Binding-site contacts:
Ligand atom OP2 contacts residue VAL65 of chain 1.A at 3.8 Å.
Ligand atom OP1 contacts residue GLY64 of chain 1.A at 2.9 Å (h-bond).
Ligand atom C3' contacts residue LYS68 of chain 1.A at 3.9 Å.
Ligand atom O3' contacts residue GLY64 of chain 1.A at 3.4 Å.
Ligand atom OP2 contacts residue LYS68 of chain 1.A at 3.2 Å.
Ligand atom C3' contacts residue GLY66 of chain 1.A at 3.7 Å.
Ligand atom N7 contacts residue LYS35 of chain 1.A at 3.9 Å.
Ligand atom OP2 contacts residue GLY66 of chain 1.A at 3.8 Å.
Ligand atom C5' contacts residue TYR39 of chain 1.A at 3.3 Å (hydrophobic).
Ligand atom O4' contacts residue ALA38 of chain 1.A at 3.5 Å.
Ligand atom OP2 contacts residue THR67 of chain 1.A at 3.8 Å.
Ligand atom O3' contacts residue VAL65 of chain 1.A at 3.9 Å.
Ligand atom P contacts residue LYS35 of chain 1.A at 3.8 Å.
Ligand atom O3' contacts residue LYS68 of chain 1.A at 3.9 Å.
Ligand atom P contacts residue LYS68 of chain 1.A at 3.9 Å.
Ligand atom N3 contacts residue ALA38 of chain 1.A at 3.7 Å.
Ligand atom O6 contacts residue HIS34 of chain 1.A at 3.9 Å.
Ligand atom OP1 contacts residue VAL65 of chain 1.A at 3.4 Å (h-bond).
Ligand atom O5' contacts residue GLY66 of chain 1.A at 3.6 Å.
Ligand atom OP3 contacts residue LYS35 of chain 1.A at 2.7 Å (salt-bridge).
Ligand atom O5' contacts residue LYS35 of chain 1.A at 3.9 Å.
Ligand atom C3' contacts residue GLY64 of chain 1.A at 3.9 Å.
Ligand atom OP1 contacts residue GLY66 of chain 1.A at 2.8 Å (h-bond).
Ligand atom O3' contacts residue ILE69 of chain 1.A at 3.5 Å.
Ligand atom P contacts residue GLY64 of chain 1.A at 3.8 Å.
Ligand atom OP1 contacts residue LYS68 of chain 1.A at 3.5 Å (salt-bridge).
Ligand atom C4' contacts residue GLY64 of chain 1.A at 3.2 Å.
Ligand atom OP1 contacts residue THR67 of chain 1.A at 3.5 Å (h-bond).
Ligand atom OP2 contacts residue LYS68 of chain 1.A at 2.8 Å (salt-bridge).
Ligand atom N1 contacts residue HIS34 of chain 1.A at 3.9 Å.
Ligand atom C5' contacts residue GLY64 of chain 1.A at 3.1 Å.
Ligand atom OP2 contacts residue LYS35 of chain 1.A at 3.7 Å.
Ligand atom OP1 contacts residue PRO63 of chain 1.A at 3.6 Å.
Ligand atom OP1 contacts residue LEU62 of chain 1.A at 3.8 Å.
Ligand atom P contacts residue GLY66 of chain 1.A at 3.7 Å.
Ligand atom OP1 contacts residue LYS68 of chain 1.A at 2.9 Å (salt-bridge).
Ligand atom P contacts residue LYS68 of chain 1.A at 3.2 Å.
Ligand atom OP1 contacts residue ILE69 of chain 1.A at 3.0 Å (h-bond).
Ligand atom C5' contacts residue GLY66 of chain 1.A at 3.5 Å.
Ligand atom P contacts residue VAL65 of chain 1.A at 3.9 Å.

Sequence of chain 1.A:
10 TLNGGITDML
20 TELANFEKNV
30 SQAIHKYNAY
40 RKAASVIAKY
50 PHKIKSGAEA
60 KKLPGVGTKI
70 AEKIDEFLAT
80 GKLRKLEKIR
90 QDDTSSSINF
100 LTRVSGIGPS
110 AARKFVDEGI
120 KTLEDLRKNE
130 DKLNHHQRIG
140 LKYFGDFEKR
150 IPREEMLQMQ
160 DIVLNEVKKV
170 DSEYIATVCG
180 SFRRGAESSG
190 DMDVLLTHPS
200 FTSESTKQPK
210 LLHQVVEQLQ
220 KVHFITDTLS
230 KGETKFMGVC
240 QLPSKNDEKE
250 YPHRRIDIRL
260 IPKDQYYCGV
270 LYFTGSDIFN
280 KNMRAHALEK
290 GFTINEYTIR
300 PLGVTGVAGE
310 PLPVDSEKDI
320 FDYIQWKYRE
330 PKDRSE

This protein binds this small molecule.
Small molecule (SMILES): Cc1cn([C@H]2C[C@H](O[P](=O)(O)OC[C@H]3O[C@@H](n4ccc(N)nc4=O)C[C@@H]3O[P](=O)(O)OC[C@H]3O[C@@H](n4cnc5c(=O)nc(N)[nH]c54)C[C@@H]3O[P](=O)(O)OC[C@H]3O[C@@H](n4cnc5c(=O)nc(N)[nH]c54)C[C@@H]3O)[C@@H](CO[P](=O)(O)O[C@H]3C[C@H](n4cnc5c(=O)nc(N)[nH]c54)O[C@@H]3COP(=O)(O)O)O2)c(=O)[nH]c1=O